This protein binds this small molecule.
Small molecule (SMILES): CC(=O)N[C@H]1[C@H](O[C@H]2[C@H](O)[C@@H](NC(C)=O)CO[C@@H]2CO)O[C@H](CO)[C@@H](O[C@@H]2O[C@H](CO)[C@@H](O)[C@H](O)[C@@H]2O)[C@@H]1O

Sequence of chain 1.A:
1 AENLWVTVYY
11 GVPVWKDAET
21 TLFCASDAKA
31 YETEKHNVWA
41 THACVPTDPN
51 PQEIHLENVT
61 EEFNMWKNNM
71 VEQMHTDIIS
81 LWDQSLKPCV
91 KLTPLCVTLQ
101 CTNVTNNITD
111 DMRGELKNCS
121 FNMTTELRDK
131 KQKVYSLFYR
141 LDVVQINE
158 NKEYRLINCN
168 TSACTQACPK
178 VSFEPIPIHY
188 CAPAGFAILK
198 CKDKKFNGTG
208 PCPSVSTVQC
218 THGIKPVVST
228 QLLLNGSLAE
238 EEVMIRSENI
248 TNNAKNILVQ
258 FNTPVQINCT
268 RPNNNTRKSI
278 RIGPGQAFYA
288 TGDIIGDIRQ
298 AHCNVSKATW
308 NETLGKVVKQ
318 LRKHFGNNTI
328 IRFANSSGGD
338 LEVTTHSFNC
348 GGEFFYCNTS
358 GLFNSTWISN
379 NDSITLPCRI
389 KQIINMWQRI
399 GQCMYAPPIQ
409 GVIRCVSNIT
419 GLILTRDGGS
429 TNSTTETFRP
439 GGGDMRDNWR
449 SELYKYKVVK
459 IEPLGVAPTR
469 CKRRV

Binding-site contacts:
Ligand atom C1 contacts residue SER415 of chain 1.A at 3.9 Å.
Ligand atom C7 contacts residue VAL414 of chain 1.A at 4.0 Å (hydrophobic).
Ligand atom C7 contacts residue VAL224 of chain 1.A at 3.7 Å (hydrophobic).
Ligand atom O4 contacts residue GLU181 of chain 1.A at 3.8 Å.
Ligand atom C5 contacts residue GLU181 of chain 1.A at 3.1 Å.
Ligand atom O5 contacts residue ASN232 of chain 1.A at 2.2 Å (h-bond).
Ligand atom C4 contacts residue GLU181 of chain 1.A at 3.8 Å.
Ligand atom C8 contacts residue LEU231 of chain 1.A at 3.7 Å (hydrophobic).
Ligand atom O5 contacts residue GLU181 of chain 1.A at 4.0 Å.
Ligand atom C5 contacts residue VAL414 of chain 1.A at 3.1 Å (hydrophobic).
Ligand atom O6 contacts residue GLY348 of chain 1.A at 4.0 Å.
Ligand atom C1 contacts residue VAL414 of chain 1.A at 4.1 Å (hydrophobic).
Ligand atom C5 contacts residue ASN232 of chain 1.A at 3.5 Å.
Ligand atom C6 contacts residue VAL414 of chain 1.A at 3.9 Å (hydrophobic).
Ligand atom C8 contacts residue VAL224 of chain 1.A at 3.5 Å (hydrophobic).
Ligand atom C8 contacts residue ASN346 of chain 1.A at 3.6 Å.
Ligand atom O6 contacts residue ARG412 of chain 1.A at 4.0 Å.
Ligand atom C6 contacts residue GLU181 of chain 1.A at 3.2 Å.
Ligand atom O7 contacts residue VAL224 of chain 1.A at 4.0 Å.
Ligand atom C6 contacts residue GLY348 of chain 1.A at 3.8 Å.
Ligand atom O5 contacts residue VAL414 of chain 1.A at 3.9 Å.
Ligand atom C3 contacts residue ASN232 of chain 1.A at 3.8 Å.
Ligand atom O7 contacts residue VAL414 of chain 1.A at 4.0 Å.
Ligand atom O4 contacts residue VAL414 of chain 1.A at 3.7 Å.
Ligand atom N2 contacts residue ASN232 of chain 1.A at 3.1 Å (h-bond).
Ligand atom C6 contacts residue NAG1 of chain 1.JA at 3.5 Å.
Ligand atom C3 contacts residue VAL414 of chain 1.A at 4.0 Å (hydrophobic).
Ligand atom C2 contacts residue ASN232 of chain 1.A at 2.5 Å.
Ligand atom C1 contacts residue ASN232 of chain 1.A at 1.4 Å.
Ligand atom C4 contacts residue VAL414 of chain 1.A at 3.8 Å (hydrophobic).
Ligand atom O7 contacts residue ASN346 of chain 1.A at 2.9 Å (h-bond).
Ligand atom C7 contacts residue ASN346 of chain 1.A at 3.5 Å.
Ligand atom N2 contacts residue SER415 of chain 1.A at 3.9 Å.
Ligand atom O7 contacts residue PRO182 of chain 1.A at 3.9 Å.
Ligand atom O5 contacts residue CYS413 of chain 1.A at 4.0 Å.
Ligand atom C3 contacts residue SER415 of chain 1.A at 4.1 Å.
Ligand atom C1 contacts residue GLU181 of chain 1.A at 3.9 Å.
Ligand atom O3 contacts residue CYS413 of chain 1.A at 3.6 Å.
Ligand atom O5 contacts residue NAG1 of chain 1.JA at 3.6 Å.
Ligand atom C3 contacts residue GLU181 of chain 1.A at 3.8 Å.